Sequence of chain 1.H:
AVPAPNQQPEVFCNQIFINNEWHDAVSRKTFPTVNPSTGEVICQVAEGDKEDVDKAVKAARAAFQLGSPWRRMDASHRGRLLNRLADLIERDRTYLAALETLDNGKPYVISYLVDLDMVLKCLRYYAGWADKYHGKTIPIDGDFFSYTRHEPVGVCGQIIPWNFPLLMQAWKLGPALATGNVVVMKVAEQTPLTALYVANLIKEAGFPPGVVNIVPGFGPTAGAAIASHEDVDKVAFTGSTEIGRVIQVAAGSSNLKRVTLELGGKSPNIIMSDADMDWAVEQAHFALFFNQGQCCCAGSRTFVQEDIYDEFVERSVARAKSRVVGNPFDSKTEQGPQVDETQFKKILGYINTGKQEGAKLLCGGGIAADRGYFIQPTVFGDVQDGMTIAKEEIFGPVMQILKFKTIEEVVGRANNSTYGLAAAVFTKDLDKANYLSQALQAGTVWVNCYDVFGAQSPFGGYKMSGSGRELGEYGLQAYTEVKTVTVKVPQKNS

This protein binds this small molecule.
Small molecule (SMILES): O=c1c(-c2ccc(O)cc2)coc2cc(O[C@@H]3O[C@H](CO)[C@@H](O)[C@H](O)[C@H]3O)ccc12

Binding-site contacts:
Ligand atom C23 contacts residue MET118 of chain 1.H at 3.8 Å (hydrophobic).
Ligand atom O2 contacts residue VAL114 of chain 1.H at 3.8 Å.
Ligand atom C25 contacts residue LEU167 of chain 1.H at 3.8 Å (hydrophobic).
Ligand atom O2 contacts residue PHE286 of chain 1.H at 3.7 Å.
Ligand atom O5 contacts residue ASP451 of chain 1.H at 3.4 Å (salt-bridge).
Ligand atom O34 contacts residue CYS296 of chain 1.H at 3.8 Å.
Ligand atom C23 contacts residue PHE453 of chain 1.H at 3.8 Å (hydrophobic).
Ligand atom C6 contacts residue PHE453 of chain 1.H at 3.7 Å (hydrophobic).
Ligand atom C27 contacts residue PHE453 of chain 1.H at 3.5 Å (hydrophobic).
Ligand atom C32 contacts residue CYS296 of chain 1.H at 3.6 Å (hydrophobic).
Ligand atom C2 contacts residue PHE286 of chain 1.H at 3.8 Å (hydrophobic).
Ligand atom C30 contacts residue TRP171 of chain 1.H at 3.3 Å (hydrophobic).
Ligand atom O1 contacts residue PHE286 of chain 1.H at 3.4 Å.
Ligand atom O35 contacts residue CYS295 of chain 1.H at 3.2 Å.
Ligand atom C26 contacts residue PHE164 of chain 1.H at 3.9 Å (hydrophobic).
Ligand atom C21 contacts residue PHE453 of chain 1.H at 3.2 Å (hydrophobic).
Ligand atom C26 contacts residue PHE453 of chain 1.H at 3.6 Å (hydrophobic).
Ligand atom C19 contacts residue ASP451 of chain 1.H at 3.1 Å.
Ligand atom O6 contacts residue ASP451 of chain 1.H at 2.9 Å (salt-bridge).
Ligand atom C21 contacts residue PHE164 of chain 1.H at 3.8 Å (hydrophobic).
Ligand atom C20 contacts residue PHE453 of chain 1.H at 3.7 Å (hydrophobic).
Ligand atom O2 contacts residue PHE290 of chain 1.H at 3.5 Å.
Ligand atom O24 contacts residue LEU167 of chain 1.H at 3.8 Å.
Ligand atom O34 contacts residue THR238 of chain 1.H at 3.4 Å.
Ligand atom C18 contacts residue PHE290 of chain 1.H at 3.3 Å (hydrophobic).
Ligand atom C20 contacts residue CYS295 of chain 1.H at 3.8 Å (hydrophobic).
Ligand atom O6 contacts residue PHE453 of chain 1.H at 2.7 Å (h-bond).
Ligand atom C20 contacts residue PHE290 of chain 1.H at 3.5 Å (hydrophobic).
Ligand atom O6 contacts residue VAL452 of chain 1.H at 3.5 Å.
Ligand atom C29 contacts residue TRP171 of chain 1.H at 3.4 Å (hydrophobic).
Ligand atom C20 contacts residue ASP451 of chain 1.H at 3.2 Å.
Ligand atom O1 contacts residue PHE290 of chain 1.H at 3.6 Å.
Ligand atom C19 contacts residue PHE290 of chain 1.H at 3.1 Å (hydrophobic).
Ligand atom C22 contacts residue PHE453 of chain 1.H at 3.2 Å (hydrophobic).
Ligand atom O24 contacts residue MET118 of chain 1.H at 3.7 Å.
Ligand atom C27 contacts residue PHE164 of chain 1.H at 3.7 Å (hydrophobic).
Ligand atom C30 contacts residue MET168 of chain 1.H at 3.4 Å (hydrophobic).
Ligand atom O24 contacts residue PHE453 of chain 1.H at 3.6 Å.
Ligand atom C1 contacts residue VAL114 of chain 1.H at 3.9 Å (hydrophobic).
Ligand atom O35 contacts residue CYS297 of chain 1.H at 3.1 Å (h-bond).